A small-molecule ligand and the protein it binds are described below.
Small molecule (SMILES): CC(=O)N[C@H]1[C@H](O[C@H]2[C@H](O)[C@@H](NC(C)=O)CO[C@@H]2CO)O[C@H](CO)[C@@H](O[C@@H]2O[C@H](CO[C@H]3O[C@H](CO)[C@@H](O)[C@H](O)[C@@H]3O)[C@@H](O)[C@H](O)[C@@H]2O)[C@@H]1O

Sequence of chain 1.E:
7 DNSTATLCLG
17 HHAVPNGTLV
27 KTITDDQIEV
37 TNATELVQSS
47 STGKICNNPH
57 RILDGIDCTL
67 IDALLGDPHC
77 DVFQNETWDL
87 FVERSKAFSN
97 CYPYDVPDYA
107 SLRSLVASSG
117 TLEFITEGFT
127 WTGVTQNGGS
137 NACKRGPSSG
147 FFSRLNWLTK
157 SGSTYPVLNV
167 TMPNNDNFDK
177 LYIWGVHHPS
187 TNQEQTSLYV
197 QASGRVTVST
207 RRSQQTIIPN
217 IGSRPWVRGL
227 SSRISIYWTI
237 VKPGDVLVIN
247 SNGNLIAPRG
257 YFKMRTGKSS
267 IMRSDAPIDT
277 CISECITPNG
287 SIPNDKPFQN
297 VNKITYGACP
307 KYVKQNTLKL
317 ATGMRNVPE

Sequence of chain 1.F:
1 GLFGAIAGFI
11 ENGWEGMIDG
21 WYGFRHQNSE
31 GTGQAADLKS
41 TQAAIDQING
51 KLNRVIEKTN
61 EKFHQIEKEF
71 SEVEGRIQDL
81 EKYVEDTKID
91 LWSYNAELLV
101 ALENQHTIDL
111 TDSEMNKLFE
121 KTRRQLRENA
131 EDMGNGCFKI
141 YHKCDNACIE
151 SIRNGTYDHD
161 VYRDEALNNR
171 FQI

Binding-site contacts:
Ligand atom C8 contacts residue VAL297 of chain 1.E at 4.3 Å (hydrophobic).
Ligand atom O5 contacts residue ASN285 of chain 1.E at 2.4 Å (h-bond).
Ligand atom C3 contacts residue VAL297 of chain 1.E at 3.7 Å (hydrophobic).
Ligand atom C5 contacts residue ASN285 of chain 1.E at 3.7 Å.
Ligand atom C8 contacts residue GLU69 of chain 1.F at 3.2 Å.
Ligand atom C1 contacts residue ASN298 of chain 1.E at 4.4 Å.
Ligand atom O7 contacts residue ASN285 of chain 1.E at 3.0 Å (h-bond).
Ligand atom O5 contacts residue ASN298 of chain 1.E at 3.8 Å.
Ligand atom C5 contacts residue ASN298 of chain 1.E at 3.7 Å.
Ligand atom N2 contacts residue ASN285 of chain 1.E at 3.1 Å (h-bond).
Ligand atom N2 contacts residue GLU69 of chain 1.F at 4.2 Å.
Ligand atom C8 contacts residue SER45 of chain 1.E at 3.3 Å.
Ligand atom C1 contacts residue ASN285 of chain 1.E at 1.4 Å.
Ligand atom O5 contacts residue VAL297 of chain 1.E at 4.3 Å.
Ligand atom C1 contacts residue VAL297 of chain 1.E at 3.5 Å (hydrophobic).
Ligand atom N2 contacts residue VAL297 of chain 1.E at 3.4 Å (h-bond).
Ligand atom C8 contacts residue ASN285 of chain 1.E at 4.5 Å.
Ligand atom C5 contacts residue VAL297 of chain 1.E at 4.3 Å (hydrophobic).
Ligand atom C6 contacts residue ASN298 of chain 1.E at 3.8 Å.
Ligand atom C2 contacts residue ASN285 of chain 1.E at 2.6 Å.
Ligand atom C4 contacts residue ASN285 of chain 1.E at 4.3 Å.
Ligand atom C8 contacts residue LYS299 of chain 1.E at 3.3 Å.
Ligand atom C7 contacts residue ASN285 of chain 1.E at 3.2 Å.
Ligand atom C3 contacts residue ASN285 of chain 1.E at 3.9 Å.
Ligand atom C7 contacts residue VAL297 of chain 1.E at 4.3 Å (hydrophobic).
Ligand atom C7 contacts residue GLU69 of chain 1.F at 4.3 Å.
Ligand atom C2 contacts residue VAL297 of chain 1.E at 3.7 Å (hydrophobic).